Binding-site contacts:
Ligand atom O4 contacts residue THR121 of chain 1.A at 3.1 Å (h-bond).
Ligand atom O3P contacts residue SER191 of chain 1.A at 2.4 Å (h-bond).
Ligand atom O2 contacts residue GLU162 of chain 1.A at 3.6 Å (salt-bridge).
Ligand atom C3 contacts residue GLU162 of chain 1.A at 3.5 Å.
Ligand atom P contacts residue GLY193 of chain 1.A at 4.0 Å.
Ligand atom O5 contacts residue LYS526 of chain 1.A at 3.1 Å (salt-bridge).
Ligand atom O3P contacts residue ALA196 of chain 1.A at 3.4 Å.
Ligand atom C6 contacts residue LYS526 of chain 1.A at 3.7 Å.
Ligand atom O2P contacts residue VAL192 of chain 1.A at 2.7 Å (h-bond).
Ligand atom O3 contacts residue GLY120 of chain 1.A at 3.6 Å.
Ligand atom C1 contacts residue ARG271 of chain 1.A at 3.7 Å.
Ligand atom C5 contacts residue GLU165 of chain 1.A at 3.2 Å.
Ligand atom O6 contacts residue LYS526 of chain 1.A at 3.0 Å (salt-bridge).
Ligand atom O1 contacts residue SER270 of chain 1.A at 3.2 Å (h-bond).
Ligand atom O3 contacts residue THR121 of chain 1.A at 3.9 Å.
Ligand atom O1 contacts residue ARG271 of chain 1.A at 2.9 Å (salt-bridge).
Ligand atom O1P contacts residue VAL192 of chain 1.A at 3.3 Å (h-bond).
Ligand atom C5 contacts residue LYS526 of chain 1.A at 4.0 Å.
Ligand atom O4 contacts residue SER270 of chain 1.A at 3.8 Å.
Ligand atom O1P contacts residue LYS526 of chain 1.A at 3.4 Å (salt-bridge).
Ligand atom O5 contacts residue GLU165 of chain 1.A at 2.5 Å (salt-bridge).
Ligand atom O2 contacts residue HIS363 of chain 1.A at 2.9 Å (h-bond).
Ligand atom O2P contacts residue SER122 of chain 1.A at 2.7 Å (h-bond).
Ligand atom C6 contacts residue GLU165 of chain 1.A at 3.4 Å.
Ligand atom C1 contacts residue SER270 of chain 1.A at 3.3 Å.
Ligand atom O1P contacts residue GLY193 of chain 1.A at 2.8 Å (h-bond).
Ligand atom O6 contacts residue SER270 of chain 1.A at 3.8 Å.
Ligand atom O3 contacts residue GLU162 of chain 1.A at 2.7 Å (salt-bridge).
Ligand atom O1P contacts residue SER191 of chain 1.A at 3.7 Å.
Ligand atom C2 contacts residue THR121 of chain 1.A at 3.9 Å.
Ligand atom C6 contacts residue GLY119 of chain 1.A at 3.5 Å.
Ligand atom O3P contacts residue VAL192 of chain 1.A at 3.9 Å.
Ligand atom P contacts residue VAL192 of chain 1.A at 3.5 Å.
Ligand atom C4 contacts residue SER270 of chain 1.A at 3.7 Å.
Ligand atom P contacts residue LYS526 of chain 1.A at 3.7 Å.
Ligand atom O3 contacts residue HIS363 of chain 1.A at 4.0 Å.
Ligand atom O1 contacts residue SER269 of chain 1.A at 3.6 Å.
Ligand atom O2P contacts residue SER191 of chain 1.A at 3.5 Å.
Ligand atom P contacts residue SER191 of chain 1.A at 3.5 Å.
Ligand atom C5 contacts residue GLY119 of chain 1.A at 3.9 Å.

Sequence of chain 1.A:
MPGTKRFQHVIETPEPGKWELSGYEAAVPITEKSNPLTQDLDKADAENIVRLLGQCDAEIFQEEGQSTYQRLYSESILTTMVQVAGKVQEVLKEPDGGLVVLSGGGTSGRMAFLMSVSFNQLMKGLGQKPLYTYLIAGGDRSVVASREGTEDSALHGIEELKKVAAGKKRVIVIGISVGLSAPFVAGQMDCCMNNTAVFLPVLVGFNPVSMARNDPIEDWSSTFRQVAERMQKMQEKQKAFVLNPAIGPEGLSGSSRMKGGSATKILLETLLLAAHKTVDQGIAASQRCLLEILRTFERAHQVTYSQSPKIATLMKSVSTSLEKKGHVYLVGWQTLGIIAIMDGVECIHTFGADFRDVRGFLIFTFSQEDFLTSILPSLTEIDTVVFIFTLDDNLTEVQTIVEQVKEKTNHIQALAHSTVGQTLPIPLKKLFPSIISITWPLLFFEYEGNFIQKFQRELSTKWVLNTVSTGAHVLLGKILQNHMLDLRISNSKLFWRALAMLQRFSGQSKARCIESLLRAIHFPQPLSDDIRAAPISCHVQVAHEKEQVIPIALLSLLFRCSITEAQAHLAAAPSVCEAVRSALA

This protein binds this small molecule.
Small molecule (SMILES): O=P(O)(O)OC[C@@H](O)[C@@H](O)[C@H](O)[C@@H](O)CO